The small molecule below binds the protein below.
Small molecule (SMILES): OC[C@@H]1O[C@@H](O)[C@@H](O)[C@H]1O

Binding-site contacts:
Ligand atom O4 contacts residue TRP16 of chain 4.A at 4.0 Å.
Ligand atom O4 contacts residue NI1 of chain 4.C at 4.3 Å.
Ligand atom O2 contacts residue NI1 of chain 4.C at 2.3 Å (h-bond).
Ligand atom O1 contacts residue GLU181 of chain 4.A at 2.4 Å (salt-bridge).
Ligand atom O1 contacts residue TRP16 of chain 4.A at 4.3 Å.
Ligand atom C3 contacts residue NI1 of chain 4.C at 3.8 Å.
Ligand atom O2 contacts residue GLU181 of chain 4.A at 2.4 Å (salt-bridge).
Ligand atom O4 contacts residue GLU181 of chain 4.A at 4.3 Å.
Ligand atom C2 contacts residue ASP287 of chain 4.A at 3.4 Å.
Ligand atom C1 contacts residue ASP287 of chain 4.A at 3.7 Å.
Ligand atom C5 contacts residue TRP137 of chain 4.A at 3.9 Å (hydrophobic).
Ligand atom O2 contacts residue ASP245 of chain 4.A at 4.4 Å.
Ligand atom O5 contacts residue HIS54 of chain 4.A at 3.9 Å.
Ligand atom O3 contacts residue ASP257 of chain 4.A at 4.4 Å.
Ligand atom C2 contacts residue TRP137 of chain 4.A at 4.0 Å (hydrophobic).
Ligand atom O5 contacts residue PHE94 of chain 4.A at 3.6 Å.
Ligand atom C4 contacts residue HIS54 of chain 4.A at 3.3 Å.
Ligand atom C4 contacts residue ASP287 of chain 4.A at 4.0 Å.
Ligand atom C1 contacts residue GLU181 of chain 4.A at 3.1 Å.
Ligand atom O4 contacts residue ASP287 of chain 4.A at 4.3 Å.
Ligand atom C5 contacts residue PHE94 of chain 4.A at 3.3 Å (hydrophobic).
Ligand atom C2 contacts residue GLU181 of chain 4.A at 3.3 Å.
Ligand atom O2 contacts residue ASP287 of chain 4.A at 2.9 Å (salt-bridge).
Ligand atom O5 contacts residue TRP16 of chain 4.A at 4.2 Å.
Ligand atom O4 contacts residue HIS54 of chain 4.A at 3.3 Å (h-bond).
Ligand atom O2 contacts residue GLU217 of chain 4.A at 3.2 Å (salt-bridge).
Ligand atom C3 contacts residue TRP16 of chain 4.A at 3.8 Å (hydrophobic).
Ligand atom O3 contacts residue NI1 of chain 4.C at 3.7 Å.
Ligand atom O1 contacts residue ASP287 of chain 4.A at 3.0 Å (salt-bridge).
Ligand atom C5 contacts residue HIS54 of chain 4.A at 3.0 Å.
Ligand atom C1 contacts residue NI1 of chain 4.C at 3.2 Å.
Ligand atom C4 contacts residue TRP16 of chain 4.A at 3.6 Å (hydrophobic).
Ligand atom C1 contacts residue TRP137 of chain 4.A at 4.0 Å (hydrophobic).
Ligand atom O2 contacts residue HIS220 of chain 4.A at 3.5 Å.
Ligand atom O1 contacts residue NI1 of chain 4.C at 2.2 Å (h-bond).
Ligand atom C2 contacts residue NI1 of chain 4.C at 3.1 Å.
Ligand atom C3 contacts residue ASP287 of chain 4.A at 3.1 Å.
Ligand atom O1 contacts residue ASP245 of chain 4.A at 3.0 Å (salt-bridge).
Ligand atom O3 contacts residue ASP287 of chain 4.A at 2.3 Å (salt-bridge).
Ligand atom O3 contacts residue TRP16 of chain 4.A at 3.0 Å (h-bond).

Sequence of chain 4.A:
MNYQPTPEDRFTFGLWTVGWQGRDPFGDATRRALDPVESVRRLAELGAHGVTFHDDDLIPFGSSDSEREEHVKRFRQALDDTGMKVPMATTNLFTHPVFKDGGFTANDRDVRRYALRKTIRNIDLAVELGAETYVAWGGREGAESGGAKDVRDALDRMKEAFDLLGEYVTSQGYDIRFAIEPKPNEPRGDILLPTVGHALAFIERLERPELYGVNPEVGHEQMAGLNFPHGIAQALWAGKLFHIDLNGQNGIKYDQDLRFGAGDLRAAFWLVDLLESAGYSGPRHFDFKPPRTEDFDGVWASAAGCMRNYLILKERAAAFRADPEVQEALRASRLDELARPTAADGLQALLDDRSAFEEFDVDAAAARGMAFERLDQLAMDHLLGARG